Sequence of chain 1.D:
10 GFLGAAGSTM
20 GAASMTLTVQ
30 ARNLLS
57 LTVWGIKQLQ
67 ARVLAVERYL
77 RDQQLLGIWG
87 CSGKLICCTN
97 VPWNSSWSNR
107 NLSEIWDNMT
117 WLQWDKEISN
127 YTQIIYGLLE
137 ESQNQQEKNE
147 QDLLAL

Sequence of chain 1.C:
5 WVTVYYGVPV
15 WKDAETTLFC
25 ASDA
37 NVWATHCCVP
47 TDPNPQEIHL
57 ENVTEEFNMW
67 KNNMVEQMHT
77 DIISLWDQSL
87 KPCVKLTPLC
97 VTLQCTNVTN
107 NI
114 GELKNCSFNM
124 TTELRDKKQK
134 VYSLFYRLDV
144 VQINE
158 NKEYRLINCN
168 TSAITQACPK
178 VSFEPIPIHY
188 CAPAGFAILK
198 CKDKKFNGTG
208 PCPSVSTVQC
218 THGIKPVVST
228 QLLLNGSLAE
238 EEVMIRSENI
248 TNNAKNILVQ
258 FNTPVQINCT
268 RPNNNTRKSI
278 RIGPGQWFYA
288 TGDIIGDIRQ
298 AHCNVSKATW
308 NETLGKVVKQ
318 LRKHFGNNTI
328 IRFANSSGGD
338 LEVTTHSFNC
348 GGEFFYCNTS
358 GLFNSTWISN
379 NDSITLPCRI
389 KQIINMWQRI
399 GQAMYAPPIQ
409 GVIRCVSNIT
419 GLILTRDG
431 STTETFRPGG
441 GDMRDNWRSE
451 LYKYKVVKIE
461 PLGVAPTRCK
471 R

This protein binds this small molecule.
Small molecule (SMILES): CC(=O)N[C@@H]1[C@@H](O)[C@H](O)[C@@H](CO)O[C@H]1O

Binding-site contacts:
Ligand atom O3 contacts residue GLU57 of chain 1.C at 4.3 Å.
Ligand atom C7 contacts residue GLY16 of chain 1.D at 3.6 Å.
Ligand atom C8 contacts residue GLU57 of chain 1.C at 3.6 Å.
Ligand atom C8 contacts residue SER17 of chain 1.D at 3.6 Å.
Ligand atom O7 contacts residue GLY16 of chain 1.D at 3.3 Å (h-bond).
Ligand atom C3 contacts residue ASN58 of chain 1.C at 3.6 Å.
Ligand atom C7 contacts residue ASN58 of chain 1.C at 3.3 Å.
Ligand atom C7 contacts residue SER17 of chain 1.D at 4.2 Å.
Ligand atom C3 contacts residue GLU57 of chain 1.C at 3.9 Å.
Ligand atom C2 contacts residue ASN58 of chain 1.C at 2.3 Å.
Ligand atom C8 contacts residue ASN58 of chain 1.C at 4.2 Å.
Ligand atom C1 contacts residue GLU57 of chain 1.C at 4.3 Å.
Ligand atom N2 contacts residue GLU57 of chain 1.C at 3.5 Å (salt-bridge).
Ligand atom C1 contacts residue ASN58 of chain 1.C at 1.4 Å.
Ligand atom N2 contacts residue ASN58 of chain 1.C at 2.7 Å (h-bond).
Ligand atom O5 contacts residue ASN58 of chain 1.C at 2.5 Å (h-bond).
Ligand atom C7 contacts residue GLU57 of chain 1.C at 4.2 Å.
Ligand atom C4 contacts residue ASN58 of chain 1.C at 4.1 Å.
Ligand atom C2 contacts residue GLU57 of chain 1.C at 4.1 Å.
Ligand atom O7 contacts residue ASN58 of chain 1.C at 3.7 Å.
Ligand atom C8 contacts residue GLY16 of chain 1.D at 3.6 Å.
Ligand atom C5 contacts residue ASN58 of chain 1.C at 3.7 Å.
Ligand atom O7 contacts residue SER17 of chain 1.D at 3.7 Å.